Sequence of chain 1.C:
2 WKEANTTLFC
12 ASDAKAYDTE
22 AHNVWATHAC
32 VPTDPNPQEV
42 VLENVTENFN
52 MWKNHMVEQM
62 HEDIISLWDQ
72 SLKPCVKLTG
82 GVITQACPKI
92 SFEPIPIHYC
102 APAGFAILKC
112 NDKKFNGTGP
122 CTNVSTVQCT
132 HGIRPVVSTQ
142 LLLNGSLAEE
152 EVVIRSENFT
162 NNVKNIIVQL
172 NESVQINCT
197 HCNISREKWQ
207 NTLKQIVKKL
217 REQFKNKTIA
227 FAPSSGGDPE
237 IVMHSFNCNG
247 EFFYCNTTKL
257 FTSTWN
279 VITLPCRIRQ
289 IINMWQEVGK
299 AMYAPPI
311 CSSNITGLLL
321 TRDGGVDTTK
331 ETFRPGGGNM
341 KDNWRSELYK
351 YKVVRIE

This small molecule binds to this protein.
Small molecule (SMILES): CC(=O)N[C@@H]1[C@@H](O)[C@H](O)[C@@H](CO)O[C@H]1O

Binding-site contacts:
Ligand atom C3 contacts residue ASN172 of chain 1.C at 3.7 Å.
Ligand atom O7 contacts residue GLU152 of chain 1.C at 4.5 Å.
Ligand atom C2 contacts residue GLN211 of chain 1.C at 4.2 Å.
Ligand atom N2 contacts residue GLU152 of chain 1.C at 3.5 Å.
Ligand atom C8 contacts residue ASN172 of chain 1.C at 4.5 Å.
Ligand atom C8 contacts residue LYS214 of chain 1.C at 3.7 Å.
Ligand atom O7 contacts residue GLN211 of chain 1.C at 4.3 Å.
Ligand atom N2 contacts residue ASN172 of chain 1.C at 2.8 Å (h-bond).
Ligand atom O3 contacts residue LYS214 of chain 1.C at 4.2 Å.
Ligand atom C7 contacts residue ASN172 of chain 1.C at 3.8 Å.
Ligand atom C7 contacts residue LYS214 of chain 1.C at 3.9 Å.
Ligand atom C1 contacts residue GLN211 of chain 1.C at 4.2 Å.
Ligand atom C2 contacts residue GLU152 of chain 1.C at 4.0 Å.
Ligand atom C3 contacts residue GLU152 of chain 1.C at 3.9 Å.
Ligand atom O5 contacts residue ASN172 of chain 1.C at 2.5 Å (h-bond).
Ligand atom N2 contacts residue GLN211 of chain 1.C at 4.3 Å.
Ligand atom O7 contacts residue LYS214 of chain 1.C at 3.5 Å.
Ligand atom O7 contacts residue LYS215 of chain 1.C at 4.5 Å.
Ligand atom C5 contacts residue ASN172 of chain 1.C at 3.7 Å.
Ligand atom C2 contacts residue ASN172 of chain 1.C at 2.4 Å.
Ligand atom C1 contacts residue ASN172 of chain 1.C at 1.4 Å.
Ligand atom C7 contacts residue GLN211 of chain 1.C at 4.2 Å.
Ligand atom C4 contacts residue ASN172 of chain 1.C at 4.2 Å.
Ligand atom O3 contacts residue GLU152 of chain 1.C at 4.5 Å.
Ligand atom C8 contacts residue GLN211 of chain 1.C at 4.0 Å.
Ligand atom C1 contacts residue GLU152 of chain 1.C at 3.6 Å.